Sequence of chain 1.B:
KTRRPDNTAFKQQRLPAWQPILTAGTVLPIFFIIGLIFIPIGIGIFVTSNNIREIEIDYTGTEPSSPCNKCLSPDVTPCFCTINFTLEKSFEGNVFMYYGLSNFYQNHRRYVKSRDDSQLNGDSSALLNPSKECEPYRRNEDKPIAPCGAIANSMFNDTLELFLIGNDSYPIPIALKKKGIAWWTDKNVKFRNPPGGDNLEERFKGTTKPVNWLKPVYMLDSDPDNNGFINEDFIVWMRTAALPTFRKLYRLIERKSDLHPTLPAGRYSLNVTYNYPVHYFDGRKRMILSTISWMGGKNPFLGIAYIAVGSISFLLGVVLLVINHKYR

Binding-site contacts:
Ligand atom O7 contacts residue ARG294 of chain 1.B at 3.2 Å (salt-bridge).
Ligand atom C7 contacts residue ASN111 of chain 1.B at 3.2 Å.
Ligand atom C6 contacts residue ASN111 of chain 1.B at 4.4 Å.
Ligand atom O6 contacts residue ILE192 of chain 1.B at 4.2 Å.
Ligand atom O5 contacts residue ASN111 of chain 1.B at 2.4 Å (h-bond).
Ligand atom C1 contacts residue ASN111 of chain 1.B at 1.4 Å.
Ligand atom O7 contacts residue ASN111 of chain 1.B at 3.1 Å (h-bond).
Ligand atom C2 contacts residue ARG294 of chain 1.B at 4.1 Å.
Ligand atom C7 contacts residue ARG294 of chain 1.B at 4.2 Å.
Ligand atom C4 contacts residue ASN111 of chain 1.B at 4.2 Å.
Ligand atom C8 contacts residue ASN111 of chain 1.B at 4.3 Å.
Ligand atom C2 contacts residue ASN111 of chain 1.B at 2.5 Å.
Ligand atom C1 contacts residue ARG294 of chain 1.B at 4.0 Å.
Ligand atom N2 contacts residue ASN111 of chain 1.B at 2.9 Å (h-bond).
Ligand atom O6 contacts residue ASN111 of chain 1.B at 3.8 Å.
Ligand atom O5 contacts residue ARG294 of chain 1.B at 4.1 Å.
Ligand atom C3 contacts residue ASN111 of chain 1.B at 3.8 Å.
Ligand atom C5 contacts residue ASN111 of chain 1.B at 3.7 Å.

A small-molecule ligand and the protein it binds are described below.
Small molecule (SMILES): CC(=O)N[C@@H]1[C@@H](O)[C@H](O)[C@@H](CO)O[C@H]1O